Binding-site contacts:
Ligand atom N contacts residue GLU242 of chain 1.B at 4.0 Å.
Ligand atom CE contacts residue GLU80 of chain 1.B at 3.4 Å.
Ligand atom C contacts residue LYS62 of chain 1.B at 3.6 Å.
Ligand atom CB contacts residue LEU72 of chain 1.B at 3.6 Å (hydrophobic).
Ligand atom C contacts residue GLU242 of chain 1.B at 3.6 Å.
Ligand atom CD2 contacts residue MET243 of chain 1.B at 3.6 Å (hydrophobic).
Ligand atom CB contacts residue GLU242 of chain 1.B at 3.4 Å.
Ligand atom CE1 contacts residue LEU72 of chain 1.B at 2.8 Å (hydrophobic).
Ligand atom CA contacts residue GLU242 of chain 1.B at 3.5 Å.
Ligand atom CB contacts residue MET243 of chain 1.B at 3.9 Å (hydrophobic).
Ligand atom NE2 contacts residue LEU72 of chain 1.B at 3.0 Å.
Ligand atom CG1 contacts residue GLU242 of chain 1.B at 3.4 Å.
Ligand atom NE2 contacts residue LEU72 of chain 1.B at 3.4 Å.
Ligand atom CD1 contacts residue GLN75 of chain 1.B at 4.0 Å.
Ligand atom CD1 contacts residue ILE58 of chain 1.B at 3.5 Å (hydrophobic).
Ligand atom CD contacts residue LEU72 of chain 1.B at 3.6 Å (hydrophobic).
Ligand atom CD1 contacts residue LEU79 of chain 1.B at 4.0 Å (hydrophobic).
Ligand atom CD1 contacts residue VAL76 of chain 1.B at 3.7 Å (hydrophobic).
Ligand atom CD1 contacts residue MET243 of chain 1.B at 3.4 Å (hydrophobic).
Ligand atom CD2 contacts residue LEU72 of chain 1.B at 3.6 Å (hydrophobic).
Ligand atom CG contacts residue MET243 of chain 1.B at 3.8 Å (hydrophobic).
Ligand atom CD1 contacts residue GLU242 of chain 1.B at 3.9 Å.
Ligand atom CD2 contacts residue VAL76 of chain 1.B at 3.7 Å (hydrophobic).
Ligand atom CD1 contacts residue ASP238 of chain 1.B at 3.6 Å.
Ligand atom ND1 contacts residue LEU72 of chain 1.B at 3.5 Å.
Ligand atom CD contacts residue GLU80 of chain 1.B at 3.6 Å.
Ligand atom CB contacts residue GLU242 of chain 1.B at 3.9 Å.
Ligand atom CD2 contacts residue GLU80 of chain 1.B at 3.6 Å.
Ligand atom CA contacts residue GLU242 of chain 1.B at 3.6 Å.
Ligand atom O contacts residue LYS62 of chain 1.B at 3.4 Å (salt-bridge).
Ligand atom O contacts residue LYS62 of chain 1.B at 2.7 Å (salt-bridge).
Ligand atom CD1 contacts residue LEU239 of chain 1.B at 3.8 Å (hydrophobic).
Ligand atom N contacts residue GLU242 of chain 1.B at 2.8 Å (salt-bridge).
Ligand atom CG contacts residue ILE58 of chain 1.B at 4.0 Å (hydrophobic).
Ligand atom CD2 contacts residue LEU79 of chain 1.B at 3.7 Å (hydrophobic).
Ligand atom CD2 contacts residue ILE58 of chain 1.B at 3.6 Å (hydrophobic).
Ligand atom CG contacts residue LEU72 of chain 1.B at 3.3 Å (hydrophobic).
Ligand atom CD2 contacts residue GLN75 of chain 1.B at 3.9 Å.
Ligand atom CA contacts residue LYS62 of chain 1.B at 3.5 Å.
Ligand atom NZ contacts residue GLU80 of chain 1.B at 3.0 Å (salt-bridge).

This small molecule binds to this protein.
Small molecule (SMILES): CC[C@H](C)[C@H](NC(=O)[C@@H](N)CCCCN)C(=O)N[C@@H](CC(C)C)C(=O)N[C@@H](CC1=NC=NC1)C(=O)N[C@@H](CCCN=C(N)N)C(=O)N[C@@H](CC(C)C)C(=O)N[C@@H](CC(C)C)C(=O)N[C@@H](CCC(N)=O)C(=O)N[C@H](C=O)CC(=O)O

Sequence of chain 1.B:
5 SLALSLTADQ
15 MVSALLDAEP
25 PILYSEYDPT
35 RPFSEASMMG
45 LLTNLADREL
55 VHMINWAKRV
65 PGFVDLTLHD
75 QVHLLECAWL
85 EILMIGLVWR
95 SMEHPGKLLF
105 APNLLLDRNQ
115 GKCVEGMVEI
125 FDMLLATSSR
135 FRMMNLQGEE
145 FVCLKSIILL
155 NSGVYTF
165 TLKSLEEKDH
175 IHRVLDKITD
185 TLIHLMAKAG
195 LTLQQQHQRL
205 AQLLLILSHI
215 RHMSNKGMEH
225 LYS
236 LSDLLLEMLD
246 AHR